Binding-site contacts:
Ligand atom O1P contacts residue SER241 of chain 3.A at 3.5 Å (h-bond).
Ligand atom O6 contacts residue MET267 of chain 3.A at 3.4 Å (h-bond).
Ligand atom N3 contacts residue NAD1 of chain 3.D at 3.3 Å.
Ligand atom O1P contacts residue GLY240 of chain 3.A at 2.8 Å (h-bond).
Ligand atom O2' contacts residue NAD1 of chain 3.D at 3.6 Å (h-bond).
Ligand atom O3P contacts residue SER182 of chain 3.A at 2.8 Å (h-bond).
Ligand atom O2 contacts residue THR186 of chain 3.A at 2.6 Å (h-bond).
Ligand atom C2 contacts residue CYS184 of chain 3.A at 3.1 Å (hydrophobic).
Ligand atom O2P contacts residue GLY219 of chain 3.A at 2.9 Å (h-bond).
Ligand atom O3P contacts residue TYR264 of chain 3.A at 2.6 Å (h-bond).
Ligand atom C4 contacts residue CYS184 of chain 3.A at 3.2 Å (hydrophobic).
Ligand atom C5 contacts residue CYS184 of chain 3.A at 3.5 Å (hydrophobic).
Ligand atom O2P contacts residue SER182 of chain 3.A at 2.9 Å (h-bond).
Ligand atom O3' contacts residue ASP217 of chain 3.A at 2.6 Å (salt-bridge).
Ligand atom C2 contacts residue THR186 of chain 3.A at 3.5 Å.
Ligand atom O2' contacts residue ASP217 of chain 3.A at 2.6 Å (salt-bridge).
Ligand atom C6 contacts residue GLU294 of chain 3.A at 3.6 Å.
Ligand atom N3 contacts residue CYS184 of chain 3.A at 3.2 Å (h-bond).
Ligand atom O2 contacts residue NAD1 of chain 3.D at 3.3 Å.
Ligand atom N1 contacts residue CYS184 of chain 3.A at 3.5 Å.
Ligand atom N1 contacts residue NAD1 of chain 3.D at 3.6 Å.
Ligand atom O3P contacts residue SER241 of chain 3.A at 3.0 Å (h-bond).
Ligand atom C4 contacts residue NAD1 of chain 3.D at 3.4 Å.
Ligand atom O3' contacts residue ALA52 of chain 3.A at 3.3 Å.
Ligand atom C3' contacts residue ASP217 of chain 3.A at 3.4 Å.
Ligand atom O2 contacts residue GLU294 of chain 3.A at 3.6 Å.
Ligand atom O6 contacts residue GLY266 of chain 3.A at 3.4 Å.
Ligand atom O6 contacts residue GLU294 of chain 3.A at 3.5 Å (salt-bridge).
Ligand atom N1 contacts residue GLU294 of chain 3.A at 2.8 Å (salt-bridge).
Ligand atom N7 contacts residue MET267 of chain 3.A at 3.0 Å (h-bond).
Ligand atom C4' contacts residue ASP217 of chain 3.A at 3.6 Å.
Ligand atom O6 contacts residue GLY295 of chain 3.A at 3.5 Å.
Ligand atom O6 contacts residue GLY268 of chain 3.A at 2.7 Å (h-bond).
Ligand atom O2P contacts residue GLY181 of chain 3.A at 3.3 Å.
Ligand atom O4' contacts residue CYS184 of chain 3.A at 3.5 Å (h-bond).
Ligand atom O5' contacts residue GLY181 of chain 3.A at 3.4 Å.
Ligand atom O5' contacts residue GLY218 of chain 3.A at 3.6 Å.
Ligand atom O2 contacts residue CYS184 of chain 3.A at 3.2 Å.
Ligand atom C2 contacts residue NAD1 of chain 3.D at 3.3 Å.
Ligand atom O3' contacts residue MET238 of chain 3.A at 3.6 Å (h-bond).

Sequence of chain 3.A:
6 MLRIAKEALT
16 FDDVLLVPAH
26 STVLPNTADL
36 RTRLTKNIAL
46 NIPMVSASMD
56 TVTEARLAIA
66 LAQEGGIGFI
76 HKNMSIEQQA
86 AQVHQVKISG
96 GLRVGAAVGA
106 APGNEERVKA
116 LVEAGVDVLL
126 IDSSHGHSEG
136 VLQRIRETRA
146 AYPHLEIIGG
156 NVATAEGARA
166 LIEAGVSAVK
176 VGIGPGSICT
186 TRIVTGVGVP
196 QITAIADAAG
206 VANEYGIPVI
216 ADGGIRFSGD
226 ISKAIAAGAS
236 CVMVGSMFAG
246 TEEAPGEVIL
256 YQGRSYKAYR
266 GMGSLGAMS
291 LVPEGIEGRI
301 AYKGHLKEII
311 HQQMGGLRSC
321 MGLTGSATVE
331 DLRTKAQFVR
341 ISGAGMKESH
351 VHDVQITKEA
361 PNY

A protein and the small-molecule ligand that binds it are described below.
Small molecule (SMILES): O=c1[nH]c(=O)c2[nH+]cn([C@@H]3O[C@H](COP(=O)(O)O)[C@@H](O)[C@H]3O)c2[nH]1